Sequence of chain 1.C:
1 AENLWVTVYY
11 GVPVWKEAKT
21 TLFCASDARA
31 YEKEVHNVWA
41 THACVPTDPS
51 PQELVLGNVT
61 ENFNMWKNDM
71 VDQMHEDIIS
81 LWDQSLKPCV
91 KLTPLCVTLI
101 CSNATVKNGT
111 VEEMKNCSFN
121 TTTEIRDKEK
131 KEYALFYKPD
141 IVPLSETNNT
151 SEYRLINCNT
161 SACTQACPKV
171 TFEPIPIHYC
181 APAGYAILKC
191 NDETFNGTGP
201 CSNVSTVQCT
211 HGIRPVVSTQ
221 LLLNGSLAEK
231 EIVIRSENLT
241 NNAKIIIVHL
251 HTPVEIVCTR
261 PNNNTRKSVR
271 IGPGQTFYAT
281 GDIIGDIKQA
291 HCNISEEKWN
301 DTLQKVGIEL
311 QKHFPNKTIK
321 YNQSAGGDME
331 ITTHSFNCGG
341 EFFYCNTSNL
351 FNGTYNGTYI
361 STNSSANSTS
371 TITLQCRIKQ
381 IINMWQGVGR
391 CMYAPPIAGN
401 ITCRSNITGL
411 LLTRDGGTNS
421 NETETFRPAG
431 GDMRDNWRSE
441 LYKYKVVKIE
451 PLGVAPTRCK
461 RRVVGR

The protein below binds the small molecule below.
Small molecule (SMILES): CC(=O)N[C@H]1[C@H](O[C@H]2[C@H](O)[C@@H](NC(C)=O)CO[C@@H]2CO)O[C@H](CO)[C@@H](O)[C@@H]1O

Binding-site contacts:
Ligand atom C1 contacts residue ASN103 of chain 1.C at 1.4 Å.
Ligand atom N2 contacts residue ASN103 of chain 1.C at 3.0 Å (h-bond).
Ligand atom C5 contacts residue ASN103 of chain 1.C at 3.7 Å.
Ligand atom C3 contacts residue ASN103 of chain 1.C at 3.8 Å.
Ligand atom C2 contacts residue ASN103 of chain 1.C at 2.5 Å.
Ligand atom O5 contacts residue ASN103 of chain 1.C at 2.3 Å (h-bond).
Ligand atom C7 contacts residue ASN103 of chain 1.C at 3.7 Å.
Ligand atom O7 contacts residue ASN103 of chain 1.C at 3.9 Å.
Ligand atom O6 contacts residue LYS138 of chain 1.C at 3.8 Å.
Ligand atom C4 contacts residue ASN103 of chain 1.C at 4.2 Å.